Sequence of chain 1.J:
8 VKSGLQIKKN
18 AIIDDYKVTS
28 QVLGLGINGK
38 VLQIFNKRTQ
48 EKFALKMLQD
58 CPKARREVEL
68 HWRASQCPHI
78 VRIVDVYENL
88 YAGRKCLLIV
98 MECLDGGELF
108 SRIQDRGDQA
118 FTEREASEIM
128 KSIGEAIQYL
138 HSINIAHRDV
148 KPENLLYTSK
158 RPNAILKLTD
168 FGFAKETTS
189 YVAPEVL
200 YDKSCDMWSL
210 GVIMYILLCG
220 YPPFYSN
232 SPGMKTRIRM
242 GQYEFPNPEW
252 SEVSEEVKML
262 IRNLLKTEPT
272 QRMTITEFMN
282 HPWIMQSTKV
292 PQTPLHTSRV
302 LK

Binding-site contacts:
Ligand atom N2 contacts residue PRO221 of chain 1.J at 4.4 Å.
Ligand atom C13 contacts residue TYR224 of chain 1.J at 3.8 Å (hydrophobic).
Ligand atom C11 contacts residue TYR224 of chain 1.J at 3.9 Å (hydrophobic).
Ligand atom N9 contacts residue SER225 of chain 1.J at 4.3 Å.
Ligand atom N2 contacts residue SER225 of chain 1.J at 4.1 Å.
Ligand atom C26 contacts residue ILE215 of chain 1.J at 4.0 Å (hydrophobic).
Ligand atom C25 contacts residue ILE215 of chain 1.J at 4.0 Å (hydrophobic).
Ligand atom C14 contacts residue PRO221 of chain 1.J at 4.3 Å (hydrophobic).
Ligand atom N2 contacts residue TYR224 of chain 1.J at 3.8 Å.
Ligand atom C18 contacts residue PRO221 of chain 1.J at 4.4 Å (hydrophobic).
Ligand atom C17 contacts residue TYR224 of chain 1.J at 3.7 Å (hydrophobic).
Ligand atom C1 contacts residue TYR224 of chain 1.J at 4.1 Å (hydrophobic).
Ligand atom C19 contacts residue TYR220 of chain 1.J at 3.5 Å (hydrophobic).
Ligand atom C27 contacts residue TYR220 of chain 1.J at 3.6 Å (hydrophobic).
Ligand atom C25 contacts residue PRO221 of chain 1.J at 3.7 Å (hydrophobic).
Ligand atom C8 contacts residue PRO221 of chain 1.J at 4.3 Å (hydrophobic).
Ligand atom C19 contacts residue TYR224 of chain 1.J at 3.8 Å (hydrophobic).
Ligand atom C24 contacts residue TYR220 of chain 1.J at 4.2 Å (hydrophobic).
Ligand atom N7 contacts residue TYR224 of chain 1.J at 3.4 Å.
Ligand atom C4 contacts residue PRO221 of chain 1.J at 3.3 Å (hydrophobic).
Ligand atom C5 contacts residue PRO221 of chain 1.J at 3.8 Å (hydrophobic).
Ligand atom C25 contacts residue LEU302 of chain 1.J at 4.3 Å (hydrophobic).
Ligand atom N6 contacts residue PRO221 of chain 1.J at 3.4 Å.
Ligand atom N10 contacts residue PRO221 of chain 1.J at 3.3 Å.
Ligand atom O21 contacts residue TYR224 of chain 1.J at 3.6 Å.
Ligand atom C3 contacts residue PRO221 of chain 1.J at 3.8 Å (hydrophobic).
Ligand atom C15 contacts residue PRO221 of chain 1.J at 3.8 Å (hydrophobic).
Ligand atom C14 contacts residue TYR220 of chain 1.J at 4.1 Å (hydrophobic).
Ligand atom C18 contacts residue TYR224 of chain 1.J at 4.0 Å (hydrophobic).
Ligand atom C26 contacts residue LEU302 of chain 1.J at 4.4 Å (hydrophobic).
Ligand atom C18 contacts residue TYR220 of chain 1.J at 3.7 Å (hydrophobic).
Ligand atom C11 contacts residue SER225 of chain 1.J at 3.3 Å.
Ligand atom N7 contacts residue SER225 of chain 1.J at 3.1 Å (h-bond).
Ligand atom C16 contacts residue TYR224 of chain 1.J at 3.6 Å (hydrophobic).
Ligand atom C23 contacts residue PHE107 of chain 1.J at 4.0 Å (hydrophobic).
Ligand atom O21 contacts residue TYR220 of chain 1.J at 4.4 Å.
Ligand atom C25 contacts residue GLY219 of chain 1.J at 4.0 Å.
Ligand atom C26 contacts residue PHE107 of chain 1.J at 3.8 Å (hydrophobic).
Ligand atom C20 contacts residue TYR224 of chain 1.J at 3.8 Å (hydrophobic).
Ligand atom N9 contacts residue TYR224 of chain 1.J at 3.6 Å.

This small molecule binds to this protein.
Small molecule (SMILES): CCOc1ccc(Nc2c(C)c(N[C@H]3CCCNC3)nc3ccnn23)cc1